Sequence of chain 1.G:
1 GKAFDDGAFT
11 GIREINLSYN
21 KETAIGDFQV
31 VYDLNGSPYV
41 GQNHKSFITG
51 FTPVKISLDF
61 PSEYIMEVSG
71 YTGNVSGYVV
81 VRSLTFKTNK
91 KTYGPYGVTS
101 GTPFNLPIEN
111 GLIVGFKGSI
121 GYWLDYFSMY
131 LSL

This small molecule binds to this protein.
Small molecule (SMILES): CO[C@@H]1O[C@H](CO)[C@H](O)[C@H](O)[C@H]1O

Binding-site contacts:
Ligand atom O5 contacts residue GLY121 of chain 1.G at 3.8 Å.
Ligand atom O6 contacts residue ASP125 of chain 1.G at 2.7 Å (salt-bridge).
Ligand atom O6 contacts residue TYR122 of chain 1.G at 3.1 Å (h-bond).
Ligand atom C3 contacts residue GLY1 of chain 1.G at 3.7 Å.
Ligand atom O1 contacts residue TYR122 of chain 1.G at 3.6 Å.
Ligand atom O1 contacts residue IPA1 of chain 1.EA at 4.1 Å.
Ligand atom C5 contacts residue TYR78 of chain 1.G at 3.6 Å (hydrophobic).
Ligand atom C6 contacts residue ASP125 of chain 1.G at 3.4 Å.
Ligand atom C6 contacts residue TYR78 of chain 1.G at 3.9 Å (hydrophobic).
Ligand atom O6 contacts residue VAL80 of chain 1.G at 4.1 Å.
Ligand atom O4 contacts residue ASP125 of chain 1.G at 2.9 Å (salt-bridge).
Ligand atom C4 contacts residue ASP125 of chain 1.G at 3.3 Å.
Ligand atom C3 contacts residue TYR78 of chain 1.G at 3.7 Å (hydrophobic).
Ligand atom O6 contacts residue TRP123 of chain 1.G at 2.9 Å (h-bond).
Ligand atom C5 contacts residue TYR122 of chain 1.G at 4.1 Å (hydrophobic).
Ligand atom C4 contacts residue GLY1 of chain 1.G at 3.8 Å.
Ligand atom O6 contacts residue GLY121 of chain 1.G at 3.6 Å.
Ligand atom C6 contacts residue VAL80 of chain 1.G at 4.0 Å (hydrophobic).
Ligand atom C7 contacts residue IPA1 of chain 1.EA at 3.9 Å.
Ligand atom O4 contacts residue GLY121 of chain 1.G at 3.5 Å.
Ligand atom C6 contacts residue TRP123 of chain 1.G at 3.6 Å (hydrophobic).
Ligand atom C5 contacts residue ASP125 of chain 1.G at 3.8 Å.
Ligand atom C1 contacts residue TYR122 of chain 1.G at 4.3 Å (hydrophobic).
Ligand atom C7 contacts residue TYR78 of chain 1.G at 3.6 Å (hydrophobic).
Ligand atom C2 contacts residue GLY1 of chain 1.G at 3.9 Å.
Ligand atom O1 contacts residue TYR78 of chain 1.G at 4.2 Å.
Ligand atom C4 contacts residue TYR78 of chain 1.G at 3.9 Å (hydrophobic).
Ligand atom C1 contacts residue TYR78 of chain 1.G at 4.0 Å (hydrophobic).
Ligand atom C7 contacts residue TYR122 of chain 1.G at 3.6 Å (hydrophobic).
Ligand atom O3 contacts residue GLY1 of chain 1.G at 2.8 Å (h-bond).
Ligand atom C6 contacts residue TYR122 of chain 1.G at 3.9 Å (hydrophobic).
Ligand atom O5 contacts residue TYR122 of chain 1.G at 3.1 Å (h-bond).
Ligand atom O4 contacts residue GLY1 of chain 1.G at 2.7 Å (h-bond).
Ligand atom C2 contacts residue TYR78 of chain 1.G at 4.5 Å (hydrophobic).